Binding-site contacts:
Ligand atom OAB contacts residue GLY172 of chain 2.A at 3.1 Å.
Ligand atom OAC contacts residue PYR1 of chain 2.C at 3.4 Å.
Ligand atom O10 contacts residue GLY172 of chain 2.A at 3.9 Å.
Ligand atom O10 contacts residue ARG70 of chain 2.A at 3.3 Å (salt-bridge).
Ligand atom OAE contacts residue GLY172 of chain 2.A at 3.4 Å.
Ligand atom OAB contacts residue PYR1 of chain 2.C at 0.7 Å (h-bond).
Ligand atom CAF contacts residue LEU212 of chain 2.A at 3.8 Å (hydrophobic).
Ligand atom OAD contacts residue SER120 of chain 1.A at 3.9 Å.
Ligand atom CAK contacts residue GLY119 of chain 1.A at 3.8 Å.
Ligand atom CAI contacts residue ALA121 of chain 1.A at 3.8 Å (hydrophobic).
Ligand atom CAJ contacts residue PYR1 of chain 2.C at 0.3 Å.
Ligand atom CAJ contacts residue PRO173 of chain 2.A at 3.8 Å (hydrophobic).
Ligand atom CAG contacts residue LEU212 of chain 2.A at 3.7 Å (hydrophobic).
Ligand atom OAC contacts residue VAL118 of chain 1.A at 3.2 Å (h-bond).
Ligand atom CAJ contacts residue ALA174 of chain 2.A at 3.7 Å (hydrophobic).
Ligand atom O10 contacts residue MG1 of chain 2.F at 2.7 Å.
Ligand atom CAJ contacts residue GLY172 of chain 2.A at 3.2 Å.
Ligand atom OAD contacts residue ALA174 of chain 2.A at 3.8 Å.
Ligand atom OAA contacts residue ALA121 of chain 1.A at 3.8 Å.
Ligand atom CAK contacts residue ALA121 of chain 1.A at 3.9 Å (hydrophobic).
Ligand atom O10 contacts residue GLN147 of chain 2.A at 3.3 Å (h-bond).
Ligand atom CAL contacts residue GLY172 of chain 2.A at 3.9 Å.
Ligand atom OAC contacts residue ARG70 of chain 2.A at 3.2 Å (salt-bridge).
Ligand atom CAM contacts residue VAL118 of chain 1.A at 3.8 Å (hydrophobic).
Ligand atom OAE contacts residue PYR1 of chain 2.C at 0.6 Å (h-bond).
Ligand atom CAM contacts residue PYR1 of chain 2.C at 2.8 Å.
Ligand atom CAL contacts residue PYR1 of chain 2.C at 0.5 Å.
Ligand atom CAG contacts residue PYR1 of chain 2.C at 1.3 Å.
Ligand atom O10 contacts residue PYR1 of chain 2.C at 0.4 Å (h-bond).
Ligand atom OAD contacts residue GLY119 of chain 1.A at 3.7 Å.
Ligand atom CAJ contacts residue MG1 of chain 2.F at 3.4 Å.
Ligand atom OAE contacts residue ASP175 of chain 2.A at 3.0 Å (salt-bridge).
Ligand atom CAF contacts residue PYR1 of chain 2.C at 3.6 Å.
Ligand atom OAB contacts residue ALA174 of chain 2.A at 3.0 Å (h-bond).
Ligand atom OAC contacts residue HIS45 of chain 2.A at 3.6 Å.
Ligand atom O10 contacts residue PHE170 of chain 2.A at 3.8 Å.
Ligand atom OAB contacts residue PRO173 of chain 2.A at 3.0 Å.
Ligand atom OAE contacts residue ALA174 of chain 2.A at 3.4 Å.
Ligand atom OAE contacts residue MG1 of chain 2.F at 2.8 Å.
Ligand atom CAL contacts residue MG1 of chain 2.F at 3.2 Å.

A protein and the small-molecule ligand that binds it are described below.
Small molecule (SMILES): O=C(O)CC[C@@H](O)CC(=O)C(=O)O

Sequence of chain 1.A:
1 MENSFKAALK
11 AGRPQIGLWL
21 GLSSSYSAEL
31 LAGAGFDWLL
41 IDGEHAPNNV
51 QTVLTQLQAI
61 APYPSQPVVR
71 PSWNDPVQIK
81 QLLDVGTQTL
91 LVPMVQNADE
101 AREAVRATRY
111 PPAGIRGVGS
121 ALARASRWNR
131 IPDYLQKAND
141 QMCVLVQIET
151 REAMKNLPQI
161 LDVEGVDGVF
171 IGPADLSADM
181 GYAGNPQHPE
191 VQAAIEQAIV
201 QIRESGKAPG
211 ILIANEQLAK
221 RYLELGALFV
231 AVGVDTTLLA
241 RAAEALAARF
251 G

Sequence of chain 2.A:
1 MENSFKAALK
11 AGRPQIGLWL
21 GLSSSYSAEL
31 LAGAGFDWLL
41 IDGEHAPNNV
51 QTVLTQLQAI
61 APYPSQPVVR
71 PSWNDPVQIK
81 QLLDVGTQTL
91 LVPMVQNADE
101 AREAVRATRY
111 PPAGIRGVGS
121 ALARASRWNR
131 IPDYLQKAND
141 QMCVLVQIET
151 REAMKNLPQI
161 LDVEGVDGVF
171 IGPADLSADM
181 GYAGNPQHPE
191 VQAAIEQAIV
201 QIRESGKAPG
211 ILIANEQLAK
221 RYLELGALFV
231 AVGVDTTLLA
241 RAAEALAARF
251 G